Binding-site contacts:
Ligand atom O7 contacts residue ASN1134 of chain 1.C at 2.2 Å (h-bond).
Ligand atom C8 contacts residue ASN1134 of chain 1.C at 3.7 Å.
Ligand atom O5 contacts residue ASN1134 of chain 1.C at 4.1 Å.
Ligand atom C2 contacts residue ASN1134 of chain 1.C at 3.8 Å.
Ligand atom C7 contacts residue ASN1134 of chain 1.C at 2.9 Å.
Ligand atom N2 contacts residue ASN1134 of chain 1.C at 3.5 Å (h-bond).
Ligand atom C1 contacts residue ASN1134 of chain 1.C at 3.1 Å.

Sequence of chain 1.C:
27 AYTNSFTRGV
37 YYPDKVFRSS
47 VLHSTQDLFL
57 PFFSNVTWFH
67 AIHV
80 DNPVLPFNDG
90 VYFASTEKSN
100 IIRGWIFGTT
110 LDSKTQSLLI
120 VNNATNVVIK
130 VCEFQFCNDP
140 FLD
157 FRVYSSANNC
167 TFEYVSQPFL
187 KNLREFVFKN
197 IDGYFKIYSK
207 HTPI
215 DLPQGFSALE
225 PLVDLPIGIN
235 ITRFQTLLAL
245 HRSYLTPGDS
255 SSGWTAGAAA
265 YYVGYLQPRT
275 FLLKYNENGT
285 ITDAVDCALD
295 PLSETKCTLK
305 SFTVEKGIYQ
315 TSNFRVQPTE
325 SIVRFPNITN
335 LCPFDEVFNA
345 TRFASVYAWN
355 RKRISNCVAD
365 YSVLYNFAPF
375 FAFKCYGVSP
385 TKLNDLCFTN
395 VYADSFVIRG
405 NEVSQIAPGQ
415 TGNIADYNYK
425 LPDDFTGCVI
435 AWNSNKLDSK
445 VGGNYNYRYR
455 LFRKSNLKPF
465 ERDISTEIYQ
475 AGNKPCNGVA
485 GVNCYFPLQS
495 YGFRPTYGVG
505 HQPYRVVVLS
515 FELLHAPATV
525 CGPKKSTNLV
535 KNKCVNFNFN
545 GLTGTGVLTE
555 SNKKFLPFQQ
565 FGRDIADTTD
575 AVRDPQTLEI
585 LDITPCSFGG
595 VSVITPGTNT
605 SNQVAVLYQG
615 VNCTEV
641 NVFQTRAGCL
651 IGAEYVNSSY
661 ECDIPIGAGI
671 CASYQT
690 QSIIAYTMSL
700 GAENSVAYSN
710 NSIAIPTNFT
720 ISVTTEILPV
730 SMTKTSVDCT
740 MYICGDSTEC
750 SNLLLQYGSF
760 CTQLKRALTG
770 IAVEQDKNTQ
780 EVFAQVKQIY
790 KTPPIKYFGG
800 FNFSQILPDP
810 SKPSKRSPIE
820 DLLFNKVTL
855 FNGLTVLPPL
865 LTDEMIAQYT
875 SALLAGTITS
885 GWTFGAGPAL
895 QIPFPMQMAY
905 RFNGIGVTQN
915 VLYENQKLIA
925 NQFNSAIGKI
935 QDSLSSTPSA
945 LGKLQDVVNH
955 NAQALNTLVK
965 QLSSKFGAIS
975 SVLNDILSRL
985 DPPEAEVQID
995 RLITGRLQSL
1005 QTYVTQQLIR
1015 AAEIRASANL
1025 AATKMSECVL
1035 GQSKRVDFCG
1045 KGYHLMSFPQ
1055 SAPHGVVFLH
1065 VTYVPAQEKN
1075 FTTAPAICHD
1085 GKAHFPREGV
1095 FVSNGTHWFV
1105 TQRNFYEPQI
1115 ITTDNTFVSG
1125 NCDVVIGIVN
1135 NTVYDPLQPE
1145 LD

The small molecule below binds the protein below.
Small molecule (SMILES): CC(=O)N[C@@H]1[C@@H](O)[C@H](O)[C@@H](CO)O[C@H]1O